Binding-site contacts:
Ligand atom C4 contacts residue ALA4 of chain 1.B at 4.4 Å (hydrophobic).
Ligand atom O1 contacts residue HIS119 of chain 1.B at 3.0 Å (h-bond).
Ligand atom O7 contacts residue HIS119 of chain 1.B at 2.9 Å.
Ligand atom C1 contacts residue LYS7 of chain 1.B at 4.0 Å.
Ligand atom C2 contacts residue LYS7 of chain 1.B at 3.9 Å.
Ligand atom RH1 contacts residue HIS119 of chain 1.B at 2.1 Å.
Ligand atom C1 contacts residue HIS119 of chain 1.B at 4.2 Å.
Ligand atom O5 contacts residue LYS7 of chain 1.B at 4.0 Å.
Ligand atom O1 contacts residue GLN11 of chain 1.B at 4.4 Å.
Ligand atom O2 contacts residue GLN11 of chain 1.B at 4.1 Å.
Ligand atom C2 contacts residue VAL118 of chain 1.B at 3.8 Å (hydrophobic).
Ligand atom C1 contacts residue GLN11 of chain 1.B at 3.6 Å.
Ligand atom O1 contacts residue VAL118 of chain 1.B at 3.6 Å.
Ligand atom O3 contacts residue HIS119 of chain 1.B at 3.0 Å (h-bond).
Ligand atom C3 contacts residue VAL118 of chain 1.B at 3.3 Å (hydrophobic).
Ligand atom C1 contacts residue VAL118 of chain 1.B at 3.7 Å (hydrophobic).
Ligand atom O2 contacts residue VAL118 of chain 1.B at 4.2 Å.
Ligand atom O6 contacts residue HIS119 of chain 1.B at 3.2 Å.
Ligand atom C2 contacts residue GLN11 of chain 1.B at 2.9 Å.
Ligand atom C3 contacts residue HIS119 of chain 1.B at 3.9 Å.
Ligand atom RH2 contacts residue LYS7 of chain 1.B at 4.2 Å.
Ligand atom O8 contacts residue VAL118 of chain 1.B at 4.0 Å.
Ligand atom C4 contacts residue HIS119 of chain 1.B at 4.3 Å.
Ligand atom C2 contacts residue PHE8 of chain 1.B at 4.1 Å (hydrophobic).
Ligand atom O2 contacts residue LYS7 of chain 1.B at 3.4 Å.
Ligand atom O7 contacts residue VAL118 of chain 1.B at 3.3 Å (h-bond).
Ligand atom C2 contacts residue HIS119 of chain 1.B at 4.4 Å.
Ligand atom C4 contacts residue VAL118 of chain 1.B at 3.1 Å (hydrophobic).
Ligand atom O1 contacts residue PHE120 of chain 1.B at 4.4 Å.
Ligand atom C2 contacts residue HIS12 of chain 1.B at 4.2 Å.

This small molecule binds to this protein.
Small molecule (SMILES): CC1O[Rh+]2(O)(O)OC(C)O[Rh+]2(O)(O)O1

Sequence of chain 1.B:
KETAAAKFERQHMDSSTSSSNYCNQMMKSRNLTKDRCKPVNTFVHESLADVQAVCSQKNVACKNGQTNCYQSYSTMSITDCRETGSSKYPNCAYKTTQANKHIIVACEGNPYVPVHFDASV